A protein and the small-molecule ligand that binds it are described below.
Small molecule (SMILES): CC(=O)N[C@@H]1[C@@H](O)[C@H](O)[C@@H](CO)O[C@H]1O

Binding-site contacts:
Ligand atom O5 contacts residue ASN12 of chain 1.B at 2.5 Å (h-bond).
Ligand atom C6 contacts residue ASN12 of chain 1.B at 3.4 Å.
Ligand atom C5 contacts residue ASN12 of chain 1.B at 3.5 Å.
Ligand atom C4 contacts residue ASN12 of chain 1.B at 4.0 Å.
Ligand atom C2 contacts residue ASN12 of chain 1.B at 3.9 Å.
Ligand atom C1 contacts residue ASN12 of chain 1.B at 3.4 Å.

Sequence of chain 1.B:
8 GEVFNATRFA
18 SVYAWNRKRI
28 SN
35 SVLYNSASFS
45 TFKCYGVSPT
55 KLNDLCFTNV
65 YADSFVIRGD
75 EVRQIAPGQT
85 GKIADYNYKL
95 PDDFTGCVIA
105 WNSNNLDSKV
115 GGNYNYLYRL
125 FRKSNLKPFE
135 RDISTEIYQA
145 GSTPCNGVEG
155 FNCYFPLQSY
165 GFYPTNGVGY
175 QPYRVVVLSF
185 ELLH